Binding-site contacts:
Ligand atom O5 contacts residue ASN283 of chain 1.A at 2.3 Å (h-bond).
Ligand atom C5 contacts residue ASN283 of chain 1.A at 3.6 Å.
Ligand atom C3 contacts residue ASN283 of chain 1.A at 3.8 Å.
Ligand atom C7 contacts residue ASN283 of chain 1.A at 4.0 Å.
Ligand atom O7 contacts residue ASN283 of chain 1.A at 4.4 Å.
Ligand atom N2 contacts residue ASN283 of chain 1.A at 3.0 Å (h-bond).
Ligand atom C1 contacts residue ASN283 of chain 1.A at 1.4 Å.
Ligand atom O7 contacts residue ASN282 of chain 1.A at 3.6 Å.
Ligand atom C4 contacts residue ASN283 of chain 1.A at 4.2 Å.
Ligand atom C2 contacts residue ASN283 of chain 1.A at 2.5 Å.
Ligand atom C7 contacts residue ASN282 of chain 1.A at 4.2 Å.

Sequence of chain 1.A:
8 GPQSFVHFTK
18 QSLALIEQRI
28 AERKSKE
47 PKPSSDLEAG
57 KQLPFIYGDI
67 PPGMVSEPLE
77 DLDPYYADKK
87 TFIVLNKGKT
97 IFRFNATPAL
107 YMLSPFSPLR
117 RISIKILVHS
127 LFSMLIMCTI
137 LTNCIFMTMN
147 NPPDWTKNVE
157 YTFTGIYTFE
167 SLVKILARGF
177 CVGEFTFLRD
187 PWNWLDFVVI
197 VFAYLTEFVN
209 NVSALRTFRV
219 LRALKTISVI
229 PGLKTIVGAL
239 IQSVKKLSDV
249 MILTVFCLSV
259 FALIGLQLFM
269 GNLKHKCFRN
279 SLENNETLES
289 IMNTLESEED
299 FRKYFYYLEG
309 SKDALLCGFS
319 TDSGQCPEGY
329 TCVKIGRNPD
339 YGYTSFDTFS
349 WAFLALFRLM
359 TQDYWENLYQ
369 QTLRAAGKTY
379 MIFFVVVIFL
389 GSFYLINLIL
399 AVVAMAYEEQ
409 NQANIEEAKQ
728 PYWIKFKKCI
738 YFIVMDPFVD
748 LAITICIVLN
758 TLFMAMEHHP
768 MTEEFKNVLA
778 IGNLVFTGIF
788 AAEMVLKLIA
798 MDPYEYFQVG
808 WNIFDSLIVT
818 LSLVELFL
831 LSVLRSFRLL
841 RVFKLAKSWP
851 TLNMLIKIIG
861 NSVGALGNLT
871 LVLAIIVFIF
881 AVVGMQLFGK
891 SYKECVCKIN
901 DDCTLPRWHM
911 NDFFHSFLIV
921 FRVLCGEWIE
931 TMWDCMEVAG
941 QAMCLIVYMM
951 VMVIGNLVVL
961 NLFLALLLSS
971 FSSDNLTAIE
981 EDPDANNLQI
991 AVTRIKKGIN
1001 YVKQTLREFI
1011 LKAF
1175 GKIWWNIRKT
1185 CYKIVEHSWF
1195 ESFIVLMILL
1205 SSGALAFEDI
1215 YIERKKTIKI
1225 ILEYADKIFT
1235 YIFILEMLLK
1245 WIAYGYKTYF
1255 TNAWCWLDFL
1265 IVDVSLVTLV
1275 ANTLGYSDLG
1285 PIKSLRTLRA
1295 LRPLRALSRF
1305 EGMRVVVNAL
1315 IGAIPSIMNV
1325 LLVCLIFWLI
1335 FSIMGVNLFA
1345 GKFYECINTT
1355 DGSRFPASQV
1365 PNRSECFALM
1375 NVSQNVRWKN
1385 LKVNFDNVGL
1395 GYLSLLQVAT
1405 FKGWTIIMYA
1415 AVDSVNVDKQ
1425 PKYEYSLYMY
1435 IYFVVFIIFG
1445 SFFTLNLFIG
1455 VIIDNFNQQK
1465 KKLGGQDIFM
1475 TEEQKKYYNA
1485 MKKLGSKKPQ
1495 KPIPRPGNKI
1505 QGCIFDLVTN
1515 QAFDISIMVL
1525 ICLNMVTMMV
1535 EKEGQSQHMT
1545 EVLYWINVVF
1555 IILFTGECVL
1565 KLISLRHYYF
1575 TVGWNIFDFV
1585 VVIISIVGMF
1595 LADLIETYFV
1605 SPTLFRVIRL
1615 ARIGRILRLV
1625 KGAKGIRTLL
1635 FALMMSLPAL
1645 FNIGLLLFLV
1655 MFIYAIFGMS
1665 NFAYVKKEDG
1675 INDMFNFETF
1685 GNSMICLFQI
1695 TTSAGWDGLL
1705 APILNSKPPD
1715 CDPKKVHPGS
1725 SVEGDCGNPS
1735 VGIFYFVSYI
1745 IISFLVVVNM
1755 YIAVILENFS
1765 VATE

The small molecule below binds the protein below.
Small molecule (SMILES): CC(=O)N[C@@H]1[C@@H](O)[C@H](O)[C@@H](CO)O[C@H]1O